Binding-site contacts:
Ligand atom O6 contacts residue NAG1 of chain 1.N at 4.0 Å.
Ligand atom C1 contacts residue ASN99 of chain 1.D at 1.4 Å.
Ligand atom C5 contacts residue ASN99 of chain 1.D at 3.6 Å.
Ligand atom C8 contacts residue ASN99 of chain 1.D at 3.4 Å.
Ligand atom C2 contacts residue ASN99 of chain 1.D at 2.5 Å.
Ligand atom O5 contacts residue ASN99 of chain 1.D at 2.4 Å (h-bond).
Ligand atom N2 contacts residue ASN99 of chain 1.D at 2.9 Å (h-bond).
Ligand atom C6 contacts residue NAG2 of chain 1.N at 3.3 Å.
Ligand atom C4 contacts residue ASN99 of chain 1.D at 4.2 Å.
Ligand atom O7 contacts residue SER101 of chain 1.D at 3.4 Å (h-bond).
Ligand atom C7 contacts residue ASN99 of chain 1.D at 3.4 Å.
Ligand atom C3 contacts residue ASN99 of chain 1.D at 3.8 Å.
Ligand atom C7 contacts residue PHE100 of chain 1.D at 4.0 Å (hydrophobic).
Ligand atom O7 contacts residue PHE100 of chain 1.D at 3.6 Å.
Ligand atom C8 contacts residue PHE100 of chain 1.D at 4.0 Å (hydrophobic).
Ligand atom C7 contacts residue LYS98 of chain 1.D at 4.2 Å.
Ligand atom O6 contacts residue NAG2 of chain 1.N at 2.4 Å (h-bond).
Ligand atom O7 contacts residue ASN99 of chain 1.D at 3.4 Å (h-bond).
Ligand atom C8 contacts residue LYS98 of chain 1.D at 3.9 Å.
Ligand atom N2 contacts residue LYS98 of chain 1.D at 3.8 Å.

Sequence of chain 1.D:
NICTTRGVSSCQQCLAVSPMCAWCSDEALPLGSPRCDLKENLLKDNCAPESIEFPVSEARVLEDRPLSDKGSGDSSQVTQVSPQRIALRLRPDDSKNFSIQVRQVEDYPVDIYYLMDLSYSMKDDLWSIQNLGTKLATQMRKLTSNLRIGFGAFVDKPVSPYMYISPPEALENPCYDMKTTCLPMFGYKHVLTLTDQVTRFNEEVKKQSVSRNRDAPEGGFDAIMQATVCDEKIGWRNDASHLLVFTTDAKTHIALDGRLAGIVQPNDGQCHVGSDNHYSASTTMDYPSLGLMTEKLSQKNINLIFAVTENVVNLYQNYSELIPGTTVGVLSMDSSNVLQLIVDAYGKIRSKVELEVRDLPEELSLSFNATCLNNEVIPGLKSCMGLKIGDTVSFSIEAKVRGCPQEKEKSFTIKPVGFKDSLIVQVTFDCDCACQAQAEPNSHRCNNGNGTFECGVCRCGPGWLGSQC

A small-molecule ligand and the protein it binds are described below.
Small molecule (SMILES): CC(=O)N[C@@H]1[C@@H](O)[C@H](O)[C@@H](CO)O[C@H]1O